A small-molecule ligand and the protein it binds are described below.
Small molecule (SMILES): Cc1cc(CCCCCOc2ccc(C3=NCCO3)cc2)on1

Sequence of chain 53.C:
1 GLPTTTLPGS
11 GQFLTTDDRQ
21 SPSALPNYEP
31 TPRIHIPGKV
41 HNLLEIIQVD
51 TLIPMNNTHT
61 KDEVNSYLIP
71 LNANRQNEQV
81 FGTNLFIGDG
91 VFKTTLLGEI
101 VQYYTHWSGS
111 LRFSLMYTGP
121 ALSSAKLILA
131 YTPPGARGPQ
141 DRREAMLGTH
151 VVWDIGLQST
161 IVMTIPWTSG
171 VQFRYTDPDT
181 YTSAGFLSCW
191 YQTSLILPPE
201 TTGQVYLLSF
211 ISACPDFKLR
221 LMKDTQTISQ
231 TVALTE

Sequence of chain 53.A:
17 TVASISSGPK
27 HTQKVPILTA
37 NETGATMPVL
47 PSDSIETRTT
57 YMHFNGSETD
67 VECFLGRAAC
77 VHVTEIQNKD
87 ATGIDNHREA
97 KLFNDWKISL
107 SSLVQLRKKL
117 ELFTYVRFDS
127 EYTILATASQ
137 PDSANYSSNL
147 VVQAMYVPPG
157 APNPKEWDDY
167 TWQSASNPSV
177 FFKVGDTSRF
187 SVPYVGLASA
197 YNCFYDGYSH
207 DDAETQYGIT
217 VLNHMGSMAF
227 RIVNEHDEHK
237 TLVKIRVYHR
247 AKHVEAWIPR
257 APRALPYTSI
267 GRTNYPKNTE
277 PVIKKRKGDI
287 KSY

Binding-site contacts:
Ligand atom C4 contacts residue LEU106 of chain 53.A at 3.9 Å (hydrophobic).
Ligand atom O1B contacts residue TYR128 of chain 53.A at 3.4 Å (h-bond).
Ligand atom C1B contacts residue TYR128 of chain 53.A at 3.6 Å (hydrophobic).
Ligand atom C2A contacts residue TYR152 of chain 53.A at 3.6 Å (hydrophobic).
Ligand atom C5B contacts residue TYR128 of chain 53.A at 4.0 Å (hydrophobic).
Ligand atom N3A contacts residue PHE186 of chain 53.A at 4.0 Å.
Ligand atom C6B contacts residue ILE104 of chain 53.A at 3.6 Å (hydrophobic).
Ligand atom C1C contacts residue LEU106 of chain 53.A at 3.8 Å (hydrophobic).
Ligand atom C3C contacts residue TYR128 of chain 53.A at 3.4 Å (hydrophobic).
Ligand atom C4A contacts residue PRO174 of chain 53.A at 3.1 Å (hydrophobic).
Ligand atom C4B contacts residue TYR152 of chain 53.A at 3.8 Å (hydrophobic).
Ligand atom O1 contacts residue MET221 of chain 53.A at 3.9 Å.
Ligand atom C2C contacts residue TYR197 of chain 53.A at 3.7 Å (hydrophobic).
Ligand atom C4 contacts residue TYR197 of chain 53.A at 3.8 Å (hydrophobic).
Ligand atom O1B contacts residue ILE104 of chain 53.A at 3.9 Å.
Ligand atom C5A contacts residue VAL176 of chain 53.A at 3.6 Å (hydrophobic).
Ligand atom C5B contacts residue PHE186 of chain 53.A at 3.9 Å (hydrophobic).
Ligand atom N3A contacts residue TYR152 of chain 53.A at 3.5 Å.
Ligand atom C6B contacts residue TYR128 of chain 53.A at 3.3 Å (hydrophobic).
Ligand atom C1C contacts residue TYR128 of chain 53.A at 3.7 Å (hydrophobic).
Ligand atom N2 contacts residue LEU106 of chain 53.A at 3.8 Å.
Ligand atom N3A contacts residue ALA24 of chain 53.C at 3.8 Å.
Ligand atom O1A contacts residue PHE186 of chain 53.A at 3.0 Å.
Ligand atom C5C contacts residue VAL191 of chain 53.A at 3.8 Å (hydrophobic).
Ligand atom C3B contacts residue TYR152 of chain 53.A at 3.7 Å (hydrophobic).
Ligand atom C5B contacts residue MET224 of chain 53.A at 3.8 Å (hydrophobic).
Ligand atom C2B contacts residue VAL188 of chain 53.A at 3.5 Å (hydrophobic).
Ligand atom C3B contacts residue VAL188 of chain 53.A at 3.8 Å (hydrophobic).
Ligand atom C1B contacts residue ILE104 of chain 53.A at 4.0 Å (hydrophobic).
Ligand atom C4C contacts residue VAL188 of chain 53.A at 3.7 Å (hydrophobic).
Ligand atom C5A contacts residue ALA150 of chain 53.A at 3.6 Å (hydrophobic).
Ligand atom C1B contacts residue VAL188 of chain 53.A at 3.8 Å (hydrophobic).
Ligand atom C4C contacts residue VAL191 of chain 53.A at 3.0 Å (hydrophobic).
Ligand atom C2C contacts residue MET221 of chain 53.A at 4.0 Å (hydrophobic).
Ligand atom C2A contacts residue PHE186 of chain 53.A at 3.3 Å (hydrophobic).
Ligand atom C5 contacts residue LEU106 of chain 53.A at 3.8 Å (hydrophobic).
Ligand atom N3A contacts residue PRO174 of chain 53.A at 3.7 Å.
Ligand atom C4B contacts residue PHE186 of chain 53.A at 3.6 Å (hydrophobic).
Ligand atom O1 contacts residue LEU106 of chain 53.A at 3.8 Å.
Ligand atom C5A contacts residue PHE186 of chain 53.A at 3.5 Å (hydrophobic).